A protein and the small-molecule ligand that binds it are described below.
Small molecule (SMILES): CC(=O)N[C@@H]1[C@@H](O)[C@H](O)[C@@H](CO)O[C@H]1O

Binding-site contacts:
Ligand atom C4 contacts residue ASN239 of chain 1.A at 4.3 Å.
Ligand atom O5 contacts residue ASN239 of chain 1.A at 2.4 Å (h-bond).
Ligand atom C3 contacts residue ASN239 of chain 1.A at 3.8 Å.
Ligand atom N2 contacts residue MET237 of chain 1.A at 4.4 Å.
Ligand atom C1 contacts residue ASN239 of chain 1.A at 1.4 Å.
Ligand atom C2 contacts residue ASN239 of chain 1.A at 2.5 Å.
Ligand atom C5 contacts residue ASN239 of chain 1.A at 3.7 Å.
Ligand atom O7 contacts residue LEU238 of chain 1.A at 4.4 Å.
Ligand atom C7 contacts residue ASN239 of chain 1.A at 3.5 Å.
Ligand atom N2 contacts residue ASN239 of chain 1.A at 2.9 Å (h-bond).
Ligand atom O7 contacts residue ASN239 of chain 1.A at 3.2 Å (h-bond).

Sequence of chain 1.A:
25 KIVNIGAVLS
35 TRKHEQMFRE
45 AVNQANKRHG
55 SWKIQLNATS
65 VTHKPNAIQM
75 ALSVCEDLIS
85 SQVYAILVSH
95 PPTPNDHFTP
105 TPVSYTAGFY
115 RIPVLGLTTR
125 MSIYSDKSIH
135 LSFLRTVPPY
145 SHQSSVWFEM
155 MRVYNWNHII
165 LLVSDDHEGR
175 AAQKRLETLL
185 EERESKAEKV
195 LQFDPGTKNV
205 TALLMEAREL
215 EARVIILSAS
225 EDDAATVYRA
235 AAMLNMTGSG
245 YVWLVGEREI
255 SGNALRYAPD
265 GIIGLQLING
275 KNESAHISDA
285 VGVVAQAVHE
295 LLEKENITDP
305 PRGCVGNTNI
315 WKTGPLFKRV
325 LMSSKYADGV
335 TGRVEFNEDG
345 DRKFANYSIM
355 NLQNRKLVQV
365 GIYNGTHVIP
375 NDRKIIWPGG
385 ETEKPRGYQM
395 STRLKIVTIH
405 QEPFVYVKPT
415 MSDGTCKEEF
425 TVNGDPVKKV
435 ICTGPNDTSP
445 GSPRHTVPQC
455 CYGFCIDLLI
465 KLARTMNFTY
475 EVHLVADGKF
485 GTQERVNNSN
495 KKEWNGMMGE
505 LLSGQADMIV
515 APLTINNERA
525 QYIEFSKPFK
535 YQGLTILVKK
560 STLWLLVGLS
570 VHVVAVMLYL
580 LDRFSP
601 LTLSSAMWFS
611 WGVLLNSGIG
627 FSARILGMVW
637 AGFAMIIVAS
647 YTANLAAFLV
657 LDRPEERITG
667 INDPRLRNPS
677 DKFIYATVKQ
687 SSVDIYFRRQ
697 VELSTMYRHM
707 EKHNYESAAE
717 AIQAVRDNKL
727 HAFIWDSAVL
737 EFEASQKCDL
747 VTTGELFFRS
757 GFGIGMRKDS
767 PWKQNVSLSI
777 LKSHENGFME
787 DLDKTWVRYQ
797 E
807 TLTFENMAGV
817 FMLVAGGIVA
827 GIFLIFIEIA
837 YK